Binding-site contacts:
Ligand atom C3 contacts residue ASN259 of chain 28.K at 3.8 Å.
Ligand atom C1 contacts residue THR116 of chain 28.J at 4.0 Å.
Ligand atom C4 contacts residue LYS181 of chain 28.J at 4.2 Å.
Ligand atom C8 contacts residue ASN259 of chain 28.K at 4.4 Å.
Ligand atom C7 contacts residue ASN259 of chain 28.K at 3.2 Å.
Ligand atom C4 contacts residue ASN259 of chain 28.K at 4.2 Å.
Ligand atom C2 contacts residue ASN259 of chain 28.K at 2.5 Å.
Ligand atom N2 contacts residue ASN259 of chain 28.K at 2.9 Å (h-bond).
Ligand atom N2 contacts residue THR116 of chain 28.J at 3.0 Å (h-bond).
Ligand atom O5 contacts residue ASN259 of chain 28.K at 2.4 Å (h-bond).
Ligand atom O3 contacts residue THR116 of chain 28.J at 4.4 Å.
Ligand atom C3 contacts residue THR116 of chain 28.J at 4.0 Å.
Ligand atom C5 contacts residue LYS181 of chain 28.J at 3.5 Å.
Ligand atom O7 contacts residue ASN259 of chain 28.K at 3.0 Å (h-bond).
Ligand atom C1 contacts residue ASN259 of chain 28.K at 1.4 Å.
Ligand atom C6 contacts residue LYS181 of chain 28.J at 4.2 Å.
Ligand atom C2 contacts residue THR116 of chain 28.J at 3.8 Å.
Ligand atom C3 contacts residue LYS181 of chain 28.J at 4.4 Å.
Ligand atom C8 contacts residue THR116 of chain 28.J at 3.8 Å.
Ligand atom O4 contacts residue LYS181 of chain 28.J at 4.0 Å.
Ligand atom O5 contacts residue LYS181 of chain 28.J at 4.4 Å.
Ligand atom C7 contacts residue THR116 of chain 28.J at 3.8 Å.
Ligand atom C5 contacts residue ASN259 of chain 28.K at 3.7 Å.
Ligand atom O6 contacts residue LYS181 of chain 28.J at 4.3 Å.

The small molecule below binds the protein below.
Small molecule (SMILES): CC(=O)N[C@@H]1[C@@H](O)[C@H](O)[C@@H](CO)O[C@H]1O

Sequence of chain 28.K:
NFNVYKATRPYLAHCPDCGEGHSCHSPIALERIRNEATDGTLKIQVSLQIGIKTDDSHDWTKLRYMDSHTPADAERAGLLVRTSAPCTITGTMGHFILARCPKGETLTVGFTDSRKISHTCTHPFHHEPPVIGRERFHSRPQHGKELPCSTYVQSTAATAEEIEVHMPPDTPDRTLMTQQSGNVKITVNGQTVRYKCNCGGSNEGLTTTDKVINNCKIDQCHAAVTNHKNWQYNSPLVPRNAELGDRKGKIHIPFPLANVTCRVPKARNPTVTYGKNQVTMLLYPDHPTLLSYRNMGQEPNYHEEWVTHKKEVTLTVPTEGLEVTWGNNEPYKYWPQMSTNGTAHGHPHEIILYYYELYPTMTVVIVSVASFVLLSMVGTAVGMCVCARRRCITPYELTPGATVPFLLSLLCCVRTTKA

Sequence of chain 28.J:
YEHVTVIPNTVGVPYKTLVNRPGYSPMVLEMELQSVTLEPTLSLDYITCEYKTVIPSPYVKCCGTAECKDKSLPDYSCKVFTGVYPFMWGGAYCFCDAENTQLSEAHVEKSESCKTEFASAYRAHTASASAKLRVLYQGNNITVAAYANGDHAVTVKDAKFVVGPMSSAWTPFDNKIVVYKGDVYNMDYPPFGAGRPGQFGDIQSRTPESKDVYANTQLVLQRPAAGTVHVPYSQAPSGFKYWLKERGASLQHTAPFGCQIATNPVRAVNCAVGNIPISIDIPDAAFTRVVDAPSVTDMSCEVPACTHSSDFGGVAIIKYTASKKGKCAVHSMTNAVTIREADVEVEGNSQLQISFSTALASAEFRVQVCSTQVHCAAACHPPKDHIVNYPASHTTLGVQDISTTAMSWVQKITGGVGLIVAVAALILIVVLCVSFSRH